This protein binds this small molecule.
Small molecule (SMILES): C[C@@H](CCc1ccccc1)CCP(=O)(O)C[C@@H](CCC(N)=O)C(=O)O

Sequence of chain 1.B:
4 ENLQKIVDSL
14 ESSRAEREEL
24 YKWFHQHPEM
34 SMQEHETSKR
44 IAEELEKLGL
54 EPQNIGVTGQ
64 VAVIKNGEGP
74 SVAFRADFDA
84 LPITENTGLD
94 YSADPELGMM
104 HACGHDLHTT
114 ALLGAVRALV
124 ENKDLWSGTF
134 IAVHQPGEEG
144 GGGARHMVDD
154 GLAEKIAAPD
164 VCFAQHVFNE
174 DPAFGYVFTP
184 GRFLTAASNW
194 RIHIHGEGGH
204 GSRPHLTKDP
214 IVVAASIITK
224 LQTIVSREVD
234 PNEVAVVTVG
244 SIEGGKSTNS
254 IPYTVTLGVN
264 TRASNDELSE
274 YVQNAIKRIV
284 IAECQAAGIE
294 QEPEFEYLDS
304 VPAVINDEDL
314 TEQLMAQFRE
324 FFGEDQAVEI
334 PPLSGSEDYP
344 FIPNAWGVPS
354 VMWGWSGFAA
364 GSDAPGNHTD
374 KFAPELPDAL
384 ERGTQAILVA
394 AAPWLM

Binding-site contacts:
Ligand atom C28 contacts residue ARG206 of chain 1.B at 3.6 Å.
Ligand atom N25 contacts residue ASP302 of chain 1.A at 3.2 Å (salt-bridge).
Ligand atom C21 contacts residue GLU141 of chain 1.A at 3.4 Å.
Ligand atom C11 contacts residue SER339 of chain 1.A at 3.6 Å.
Ligand atom N25 contacts residue GLU141 of chain 1.A at 3.2 Å (salt-bridge).
Ligand atom C18 contacts residue HIS203 of chain 1.B at 3.6 Å.
Ligand atom C30 contacts residue ARG206 of chain 1.B at 3.6 Å.
Ligand atom O14 contacts residue CYS106 of chain 1.A at 3.6 Å.
Ligand atom O15 contacts residue CYS106 of chain 1.A at 3.5 Å (h-bond).
Ligand atom C18 contacts residue ASN252 of chain 1.B at 3.5 Å.
Ligand atom C31 contacts residue SER205 of chain 1.B at 3.6 Å.
Ligand atom O14 contacts residue GLU142 of chain 1.A at 3.6 Å (salt-bridge).
Ligand atom C29 contacts residue ARG206 of chain 1.B at 3.2 Å.
Ligand atom C18 contacts residue ARG265 of chain 1.A at 3.4 Å.
Ligand atom C30 contacts residue SER205 of chain 1.B at 3.2 Å.
Ligand atom C17 contacts residue GLU142 of chain 1.A at 3.4 Å.
Ligand atom O15 contacts residue GLU141 of chain 1.A at 2.7 Å (salt-bridge).
Ligand atom C16 contacts residue GLU141 of chain 1.A at 3.1 Å.
Ligand atom C22 contacts residue GLU141 of chain 1.A at 3.6 Å.
Ligand atom O20 contacts residue SER339 of chain 1.A at 3.3 Å (h-bond).
Ligand atom O15 contacts residue GLU142 of chain 1.A at 3.2 Å (salt-bridge).
Ligand atom O19 contacts residue ARG265 of chain 1.A at 2.7 Å (salt-bridge).
Ligand atom O15 contacts residue HIS169 of chain 1.A at 3.5 Å (h-bond).
Ligand atom P13 contacts residue ZN1 of chain 1.F at 3.1 Å.
Ligand atom N25 contacts residue GLY143 of chain 1.A at 3.5 Å (h-bond).
Ligand atom O14 contacts residue ZN1 of chain 1.F at 2.4 Å.
Ligand atom O14 contacts residue HIS371 of chain 1.A at 3.4 Å (h-bond).
Ligand atom C17 contacts residue ASN252 of chain 1.B at 3.5 Å.
Ligand atom C11 contacts residue HIS169 of chain 1.A at 3.4 Å.
Ligand atom C11 contacts residue ZN1 of chain 1.E at 3.5 Å.
Ligand atom O19 contacts residue ASN252 of chain 1.B at 2.8 Å (h-bond).
Ligand atom O20 contacts residue ARG265 of chain 1.A at 2.7 Å (salt-bridge).
Ligand atom O14 contacts residue HIS203 of chain 1.B at 2.6 Å (h-bond).
Ligand atom C16 contacts residue SER339 of chain 1.A at 3.0 Å.
Ligand atom O15 contacts residue HIS108 of chain 1.A at 3.4 Å (h-bond).
Ligand atom P13 contacts residue ZN1 of chain 1.E at 3.2 Å.
Ligand atom O15 contacts residue ZN1 of chain 1.E at 2.0 Å.
Ligand atom O20 contacts residue HIS203 of chain 1.B at 3.2 Å.
Ligand atom O15 contacts residue ZN1 of chain 1.F at 2.9 Å.
Ligand atom C30 contacts residue GLY338 of chain 1.A at 3.4 Å.

Sequence of chain 1.A:
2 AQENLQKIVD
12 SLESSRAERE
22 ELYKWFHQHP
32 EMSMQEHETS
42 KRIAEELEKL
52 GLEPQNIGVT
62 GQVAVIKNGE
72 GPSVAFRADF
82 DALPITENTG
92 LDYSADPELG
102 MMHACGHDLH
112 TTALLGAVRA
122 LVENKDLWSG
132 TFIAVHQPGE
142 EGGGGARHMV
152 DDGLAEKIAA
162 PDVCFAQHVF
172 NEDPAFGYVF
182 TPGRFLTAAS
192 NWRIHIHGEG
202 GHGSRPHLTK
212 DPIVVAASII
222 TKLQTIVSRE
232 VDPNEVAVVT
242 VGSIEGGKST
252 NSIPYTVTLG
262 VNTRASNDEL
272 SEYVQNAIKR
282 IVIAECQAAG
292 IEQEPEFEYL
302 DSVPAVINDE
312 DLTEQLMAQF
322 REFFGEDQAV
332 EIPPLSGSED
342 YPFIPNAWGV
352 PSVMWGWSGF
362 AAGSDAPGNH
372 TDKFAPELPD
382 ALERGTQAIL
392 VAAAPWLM